The small molecule below binds the protein below.
Small molecule (SMILES): CC[C@@H]([C@H](C)O)n1ncn(-c2ccc(N3CCN(c4ccc(OC[C@@H]5CO[C@@](Cn6cncn6)(c6ccc(F)cc6F)C5)cc4)CC3)cc2)c1=O

Binding-site contacts:
Ligand atom FAF contacts residue ALA254 of chain 1.A at 3.5 Å.
Ligand atom CAT contacts residue PHE32 of chain 1.A at 3.4 Å (hydrophobic).
Ligand atom CAW contacts residue MET60 of chain 1.A at 3.4 Å (hydrophobic).
Ligand atom NBE contacts residue THR258 of chain 1.A at 2.9 Å.
Ligand atom CAV contacts residue ALA426 of chain 1.A at 3.6 Å (hydrophobic).
Ligand atom CBC contacts residue THR258 of chain 1.A at 3.7 Å.
Ligand atom NBV contacts residue HEM1 of chain 1.B at 3.7 Å.
Ligand atom CAZ contacts residue PHE32 of chain 1.A at 3.5 Å (hydrophobic).
Ligand atom CAQ contacts residue THR258 of chain 1.A at 3.4 Å.
Ligand atom NBE contacts residue ALA254 of chain 1.A at 3.8 Å.
Ligand atom CAP contacts residue PHE73 of chain 1.A at 3.8 Å (hydrophobic).
Ligand atom CAP contacts residue ALA254 of chain 1.A at 3.7 Å (hydrophobic).
Ligand atom NBU contacts residue PHE32 of chain 1.A at 3.5 Å.
Ligand atom CAY contacts residue ALA63 of chain 1.A at 3.6 Å (hydrophobic).
Ligand atom CAQ contacts residue ALA254 of chain 1.A at 3.2 Å (hydrophobic).
Ligand atom CAG contacts residue ILE253 of chain 1.A at 3.5 Å (hydrophobic).
Ligand atom OAC contacts residue ARG178 of chain 1.A at 3.1 Å (salt-bridge).
Ligand atom NBW contacts residue PHE32 of chain 1.A at 3.8 Å.
Ligand atom CBO contacts residue VAL78 of chain 1.A at 3.8 Å (hydrophobic).
Ligand atom CAN contacts residue ARG178 of chain 1.A at 3.5 Å.
Ligand atom CAJ contacts residue PHE323 of chain 1.A at 3.8 Å (hydrophobic).
Ligand atom FAE contacts residue THR258 of chain 1.A at 3.6 Å.
Ligand atom FAF contacts residue PHE73 of chain 1.A at 3.0 Å.
Ligand atom CBL contacts residue PHE323 of chain 1.A at 3.8 Å (hydrophobic).
Ligand atom C32 contacts residue HEM1 of chain 1.B at 3.9 Å.
Ligand atom FAE contacts residue THR427 of chain 1.A at 3.3 Å.
Ligand atom CAS contacts residue HEM1 of chain 1.B at 2.4 Å.
Ligand atom FAF contacts residue THR250 of chain 1.A at 3.2 Å.
Ligand atom CAG contacts residue ALA254 of chain 1.A at 3.7 Å (hydrophobic).
Ligand atom CAN contacts residue VAL31 of chain 1.A at 3.5 Å (hydrophobic).
Ligand atom CAO contacts residue HIS33 of chain 1.A at 3.8 Å.
Ligand atom CBM contacts residue PHE32 of chain 1.A at 3.5 Å (hydrophobic).
Ligand atom CAQ contacts residue HEM1 of chain 1.B at 3.0 Å.
Ligand atom CAW contacts residue ALA63 of chain 1.A at 3.7 Å (hydrophobic).
Ligand atom CBC contacts residue ALA319 of chain 1.A at 3.8 Å (hydrophobic).
Ligand atom FAF contacts residue ILE253 of chain 1.A at 3.5 Å.
Ligand atom NBD contacts residue HEM1 of chain 1.B at 2.0 Å.
Ligand atom NBV contacts residue THR258 of chain 1.A at 3.6 Å.
Ligand atom CBJ contacts residue VAL78 of chain 1.A at 3.8 Å (hydrophobic).
Ligand atom CAJ contacts residue MET60 of chain 1.A at 3.5 Å (hydrophobic).

Sequence of chain 1.A:
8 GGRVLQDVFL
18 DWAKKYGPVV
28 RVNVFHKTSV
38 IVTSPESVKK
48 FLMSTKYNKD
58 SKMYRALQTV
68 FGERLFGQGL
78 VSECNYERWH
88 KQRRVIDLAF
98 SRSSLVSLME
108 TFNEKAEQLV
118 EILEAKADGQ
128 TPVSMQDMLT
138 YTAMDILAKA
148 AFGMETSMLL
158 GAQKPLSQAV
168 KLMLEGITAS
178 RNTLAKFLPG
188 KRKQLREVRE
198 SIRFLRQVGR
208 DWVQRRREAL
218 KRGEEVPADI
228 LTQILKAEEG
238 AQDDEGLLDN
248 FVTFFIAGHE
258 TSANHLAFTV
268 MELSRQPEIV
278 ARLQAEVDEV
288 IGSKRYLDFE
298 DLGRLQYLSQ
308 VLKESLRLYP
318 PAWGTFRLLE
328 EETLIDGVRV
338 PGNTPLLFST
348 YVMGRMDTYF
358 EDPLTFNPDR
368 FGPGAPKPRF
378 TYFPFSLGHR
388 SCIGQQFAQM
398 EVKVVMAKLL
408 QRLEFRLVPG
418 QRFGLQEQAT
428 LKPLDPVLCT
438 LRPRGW